Binding-site contacts:
Ligand atom O1 contacts residue ASP212 of chain 1.B at 4.0 Å.
Ligand atom C1 contacts residue THR244 of chain 1.B at 3.6 Å.
Ligand atom O4 contacts residue LYS186 of chain 1.B at 3.0 Å (salt-bridge).
Ligand atom O4 contacts residue GLU188 of chain 1.B at 3.2 Å (salt-bridge).
Ligand atom O1 contacts residue THR244 of chain 1.B at 2.6 Å (h-bond).
Ligand atom C2 contacts residue ALA209 of chain 1.B at 3.8 Å (hydrophobic).
Ligand atom O1 contacts residue MG1 of chain 1.P at 4.1 Å.
Ligand atom C2 contacts residue THR244 of chain 1.B at 4.1 Å.
Ligand atom O2 contacts residue MET276 of chain 1.B at 4.3 Å.
Ligand atom C1 contacts residue GLU188 of chain 1.B at 3.6 Å.
Ligand atom O2 contacts residue MET207 of chain 1.B at 4.3 Å.
Ligand atom C1 contacts residue ARG210 of chain 1.B at 4.4 Å.
Ligand atom O1 contacts residue ALA209 of chain 1.B at 3.3 Å.
Ligand atom O3 contacts residue ALA209 of chain 1.B at 3.7 Å.
Ligand atom O2 contacts residue THR244 of chain 1.B at 3.6 Å.
Ligand atom O1 contacts residue ARG210 of chain 1.B at 3.5 Å (salt-bridge).
Ligand atom O2 contacts residue ALA209 of chain 1.B at 4.1 Å.
Ligand atom O2 contacts residue MG1 of chain 1.P at 4.0 Å.
Ligand atom C1 contacts residue ALA209 of chain 1.B at 3.5 Å (hydrophobic).
Ligand atom C1 contacts residue MG1 of chain 1.P at 2.9 Å.
Ligand atom O4 contacts residue ASP212 of chain 1.B at 3.8 Å.
Ligand atom C1 contacts residue ASP212 of chain 1.B at 3.8 Å.
Ligand atom O2 contacts residue LYS186 of chain 1.B at 3.6 Å.
Ligand atom O3 contacts residue MG1 of chain 1.P at 2.4 Å.
Ligand atom O3 contacts residue ASP212 of chain 1.B at 2.8 Å (salt-bridge).
Ligand atom O2 contacts residue ARG87 of chain 1.B at 4.0 Å.
Ligand atom O1 contacts residue GLY211 of chain 1.B at 3.0 Å (h-bond).
Ligand atom O3 contacts residue GLY211 of chain 1.B at 3.6 Å.
Ligand atom C2 contacts residue ASP212 of chain 1.B at 4.4 Å.
Ligand atom C2 contacts residue MG1 of chain 1.P at 2.7 Å.
Ligand atom O4 contacts residue ALA209 of chain 1.B at 4.3 Å.
Ligand atom C1 contacts residue GLY211 of chain 1.B at 3.8 Å.
Ligand atom C2 contacts residue LYS186 of chain 1.B at 3.6 Å.
Ligand atom O3 contacts residue GLU188 of chain 1.B at 3.0 Å (salt-bridge).
Ligand atom C2 contacts residue GLU188 of chain 1.B at 3.7 Å.
Ligand atom O4 contacts residue MG1 of chain 1.P at 1.9 Å.

Sequence of chain 1.B:
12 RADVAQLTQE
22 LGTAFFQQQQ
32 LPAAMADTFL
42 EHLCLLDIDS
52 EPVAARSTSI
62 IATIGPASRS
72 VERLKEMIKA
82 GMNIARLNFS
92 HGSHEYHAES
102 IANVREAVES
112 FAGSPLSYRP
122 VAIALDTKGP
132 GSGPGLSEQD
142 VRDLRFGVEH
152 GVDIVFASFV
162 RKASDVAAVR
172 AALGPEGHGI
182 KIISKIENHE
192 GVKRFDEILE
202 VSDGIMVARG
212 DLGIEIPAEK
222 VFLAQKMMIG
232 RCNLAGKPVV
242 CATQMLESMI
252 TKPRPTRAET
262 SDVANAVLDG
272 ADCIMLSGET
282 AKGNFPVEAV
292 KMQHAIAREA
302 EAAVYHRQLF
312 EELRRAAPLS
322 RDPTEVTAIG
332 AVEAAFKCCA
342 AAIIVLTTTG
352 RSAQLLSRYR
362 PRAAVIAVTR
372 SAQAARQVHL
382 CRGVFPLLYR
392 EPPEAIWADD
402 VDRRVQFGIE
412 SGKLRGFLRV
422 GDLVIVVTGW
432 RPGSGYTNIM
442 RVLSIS

The protein below binds the small molecule below.
Small molecule (SMILES): O=C([O-])C(=O)[O-]